Binding-site contacts:
Ligand atom O5 contacts residue MET279 of chain 1.A at 3.7 Å.
Ligand atom C5 contacts residue ASN255 of chain 1.A at 3.6 Å.
Ligand atom C2 contacts residue ASN255 of chain 1.A at 2.5 Å.
Ligand atom C1 contacts residue MET279 of chain 1.A at 4.0 Å (hydrophobic).
Ligand atom C5 contacts residue GLU302 of chain 1.A at 4.3 Å.
Ligand atom C2 contacts residue ASN8 of chain 1.C at 4.4 Å.
Ligand atom C3 contacts residue ASN255 of chain 1.A at 3.8 Å.
Ligand atom C7 contacts residue GLU302 of chain 1.A at 4.0 Å.
Ligand atom O7 contacts residue PHE231 of chain 1.A at 4.1 Å.
Ligand atom N2 contacts residue PHE231 of chain 1.A at 4.3 Å.
Ligand atom O6 contacts residue ASN255 of chain 1.A at 4.5 Å.
Ligand atom O3 contacts residue ASN8 of chain 1.C at 3.4 Å (h-bond).
Ligand atom C7 contacts residue ASN255 of chain 1.A at 3.5 Å.
Ligand atom C3 contacts residue ASN8 of chain 1.C at 3.8 Å.
Ligand atom C5 contacts residue MET279 of chain 1.A at 4.2 Å (hydrophobic).
Ligand atom O5 contacts residue ASN8 of chain 1.C at 4.1 Å.
Ligand atom O7 contacts residue ASN255 of chain 1.A at 3.6 Å (h-bond).
Ligand atom O5 contacts residue ASN255 of chain 1.A at 2.2 Å (h-bond).
Ligand atom C6 contacts residue MET279 of chain 1.A at 4.1 Å (hydrophobic).
Ligand atom C8 contacts residue GLU302 of chain 1.A at 3.5 Å.
Ligand atom C1 contacts residue ASN255 of chain 1.A at 1.4 Å.
Ligand atom C4 contacts residue ASN255 of chain 1.A at 4.2 Å.
Ligand atom O6 contacts residue MET279 of chain 1.A at 4.1 Å.
Ligand atom C8 contacts residue PHE231 of chain 1.A at 3.6 Å (hydrophobic).
Ligand atom O7 contacts residue ARG12 of chain 1.B at 4.4 Å.
Ligand atom C1 contacts residue ASN8 of chain 1.C at 4.2 Å.
Ligand atom C6 contacts residue GLU302 of chain 1.A at 3.9 Å.
Ligand atom C7 contacts residue PHE231 of chain 1.A at 4.0 Å (hydrophobic).
Ligand atom C4 contacts residue ASN8 of chain 1.C at 4.3 Å.
Ligand atom N2 contacts residue ASN255 of chain 1.A at 3.1 Å (h-bond).
Ligand atom O4 contacts residue ASN8 of chain 1.C at 3.6 Å.
Ligand atom O7 contacts residue GLU302 of chain 1.A at 3.9 Å.

Sequence of chain 1.C:
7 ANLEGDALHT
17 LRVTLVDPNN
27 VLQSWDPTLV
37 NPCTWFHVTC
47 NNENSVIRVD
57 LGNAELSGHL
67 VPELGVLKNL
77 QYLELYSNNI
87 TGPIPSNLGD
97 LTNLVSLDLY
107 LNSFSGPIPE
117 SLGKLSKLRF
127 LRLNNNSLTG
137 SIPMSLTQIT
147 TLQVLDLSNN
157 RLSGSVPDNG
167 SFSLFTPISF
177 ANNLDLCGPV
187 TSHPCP

Sequence of chain 1.B:
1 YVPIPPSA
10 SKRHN

Sequence of chain 1.A:
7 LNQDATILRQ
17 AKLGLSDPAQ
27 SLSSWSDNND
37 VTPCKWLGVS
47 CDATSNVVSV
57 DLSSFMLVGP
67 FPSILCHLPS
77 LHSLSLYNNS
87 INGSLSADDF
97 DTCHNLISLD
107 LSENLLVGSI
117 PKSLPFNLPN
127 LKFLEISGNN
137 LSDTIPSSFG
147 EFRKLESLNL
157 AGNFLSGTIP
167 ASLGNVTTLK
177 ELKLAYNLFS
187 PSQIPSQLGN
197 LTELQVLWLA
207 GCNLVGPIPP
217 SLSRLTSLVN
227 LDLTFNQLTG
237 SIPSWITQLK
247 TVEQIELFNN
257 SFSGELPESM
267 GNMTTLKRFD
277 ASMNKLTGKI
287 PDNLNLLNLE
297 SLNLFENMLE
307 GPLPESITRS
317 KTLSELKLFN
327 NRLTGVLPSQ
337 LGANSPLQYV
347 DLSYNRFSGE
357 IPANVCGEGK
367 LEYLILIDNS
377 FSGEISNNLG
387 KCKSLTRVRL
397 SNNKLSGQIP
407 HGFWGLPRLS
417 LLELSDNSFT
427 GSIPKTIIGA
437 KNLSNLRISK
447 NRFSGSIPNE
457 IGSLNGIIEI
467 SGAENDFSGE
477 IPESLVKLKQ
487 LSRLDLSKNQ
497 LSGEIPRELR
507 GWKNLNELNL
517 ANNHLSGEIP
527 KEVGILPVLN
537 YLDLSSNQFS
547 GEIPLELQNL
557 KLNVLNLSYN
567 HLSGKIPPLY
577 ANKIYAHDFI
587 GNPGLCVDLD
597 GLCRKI

This small molecule binds to this protein.
Small molecule (SMILES): CC(=O)N[C@H]1[C@H](O[C@H]2[C@H](O)[C@@H](NC(C)=O)CO[C@@H]2CO)O[C@H](CO)[C@@H](O)[C@@H]1O